A small-molecule ligand and the protein it binds are described below.
Small molecule (SMILES): CC(=O)N[C@@H]1[C@@H](O)[C@H](O)[C@@H](CO)O[C@H]1O

Binding-site contacts:
Ligand atom N2 contacts residue ASN314 of chain 1.D at 2.9 Å (h-bond).
Ligand atom C7 contacts residue ASN314 of chain 1.D at 3.4 Å.
Ligand atom C1 contacts residue ASN314 of chain 1.D at 1.5 Å.
Ligand atom C8 contacts residue ASN314 of chain 1.D at 3.6 Å.
Ligand atom O7 contacts residue ASN314 of chain 1.D at 4.3 Å.
Ligand atom C3 contacts residue ASN314 of chain 1.D at 3.9 Å.
Ligand atom O5 contacts residue VAL317 of chain 1.D at 3.6 Å.
Ligand atom O5 contacts residue ASN314 of chain 1.D at 2.4 Å (h-bond).
Ligand atom C5 contacts residue ASN314 of chain 1.D at 3.7 Å.
Ligand atom C2 contacts residue ASN314 of chain 1.D at 2.5 Å.
Ligand atom C1 contacts residue VAL317 of chain 1.D at 4.0 Å (hydrophobic).
Ligand atom C4 contacts residue ASN314 of chain 1.D at 4.3 Å.

Sequence of chain 1.D:
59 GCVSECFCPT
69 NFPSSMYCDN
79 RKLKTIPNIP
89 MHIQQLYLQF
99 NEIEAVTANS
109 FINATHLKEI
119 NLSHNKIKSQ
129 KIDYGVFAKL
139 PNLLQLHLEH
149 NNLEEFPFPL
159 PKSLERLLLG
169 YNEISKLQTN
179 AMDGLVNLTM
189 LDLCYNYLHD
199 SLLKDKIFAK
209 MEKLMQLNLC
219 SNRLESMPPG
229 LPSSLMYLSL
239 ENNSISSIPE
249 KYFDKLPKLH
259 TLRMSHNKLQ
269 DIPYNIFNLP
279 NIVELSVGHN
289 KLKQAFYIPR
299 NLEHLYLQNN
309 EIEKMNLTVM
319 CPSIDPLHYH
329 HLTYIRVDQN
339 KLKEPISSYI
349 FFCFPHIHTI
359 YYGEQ